Binding-site contacts:
Ligand atom C6 contacts residue ILE195 of chain 1.A at 3.8 Å (hydrophobic).
Ligand atom C8 contacts residue THR193 of chain 1.A at 4.3 Å.
Ligand atom N2 contacts residue ASN191 of chain 1.A at 2.9 Å (h-bond).
Ligand atom C4 contacts residue ASN191 of chain 1.A at 4.2 Å.
Ligand atom C1 contacts residue THR193 of chain 1.A at 3.8 Å.
Ligand atom C7 contacts residue ASN191 of chain 1.A at 3.5 Å.
Ligand atom O4 contacts residue ILE235 of chain 1.A at 3.0 Å (h-bond).
Ligand atom C5 contacts residue THR193 of chain 1.A at 3.8 Å.
Ligand atom C6 contacts residue THR193 of chain 1.A at 3.5 Å.
Ligand atom O5 contacts residue THR193 of chain 1.A at 4.0 Å.
Ligand atom C2 contacts residue ASN191 of chain 1.A at 2.4 Å.
Ligand atom C6 contacts residue ILE235 of chain 1.A at 4.3 Å (hydrophobic).
Ligand atom C5 contacts residue ASN191 of chain 1.A at 3.6 Å.
Ligand atom C6 contacts residue THR192 of chain 1.A at 4.0 Å.
Ligand atom C5 contacts residue THR193 of chain 1.A at 4.1 Å.
Ligand atom C6 contacts residue ASN191 of chain 1.A at 3.8 Å.
Ligand atom O7 contacts residue ASN191 of chain 1.A at 3.7 Å.
Ligand atom C3 contacts residue ASN191 of chain 1.A at 3.8 Å.
Ligand atom O5 contacts residue ASN191 of chain 1.A at 2.3 Å (h-bond).
Ligand atom C1 contacts residue ASN191 of chain 1.A at 1.4 Å.
Ligand atom C5 contacts residue ASN191 of chain 1.A at 4.1 Å.
Ligand atom O3 contacts residue ILE235 of chain 1.A at 3.8 Å.
Ligand atom O5 contacts residue THR193 of chain 1.A at 3.9 Å.
Ligand atom C6 contacts residue THR193 of chain 1.A at 3.8 Å.
Ligand atom C4 contacts residue ILE235 of chain 1.A at 4.0 Å (hydrophobic).

A protein and the small-molecule ligand that binds it are described below.
Small molecule (SMILES): CC(=O)N[C@H]1[C@H](O[C@H]2[C@H](O[C@H]3O[C@@H](C)[C@@H](O)[C@@H](O)[C@@H]3O)[C@@H](NC(C)=O)CO[C@@H]2CO[C@@H]2O[C@@H](C)[C@@H](O)[C@@H](O)[C@@H]2O)O[C@H](CO)[C@@H](O)[C@@H]1O

Sequence of chain 1.A:
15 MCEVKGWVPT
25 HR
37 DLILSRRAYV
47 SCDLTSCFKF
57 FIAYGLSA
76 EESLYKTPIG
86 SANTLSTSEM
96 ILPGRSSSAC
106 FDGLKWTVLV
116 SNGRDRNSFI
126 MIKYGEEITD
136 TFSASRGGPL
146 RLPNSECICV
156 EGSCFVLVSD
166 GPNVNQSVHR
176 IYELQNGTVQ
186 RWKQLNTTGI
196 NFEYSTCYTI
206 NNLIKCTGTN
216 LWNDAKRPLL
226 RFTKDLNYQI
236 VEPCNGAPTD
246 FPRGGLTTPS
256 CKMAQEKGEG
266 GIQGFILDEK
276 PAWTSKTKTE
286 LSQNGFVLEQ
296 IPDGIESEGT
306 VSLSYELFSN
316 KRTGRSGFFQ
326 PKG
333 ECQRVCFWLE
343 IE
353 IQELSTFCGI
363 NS